Sequence of chain 12.A:
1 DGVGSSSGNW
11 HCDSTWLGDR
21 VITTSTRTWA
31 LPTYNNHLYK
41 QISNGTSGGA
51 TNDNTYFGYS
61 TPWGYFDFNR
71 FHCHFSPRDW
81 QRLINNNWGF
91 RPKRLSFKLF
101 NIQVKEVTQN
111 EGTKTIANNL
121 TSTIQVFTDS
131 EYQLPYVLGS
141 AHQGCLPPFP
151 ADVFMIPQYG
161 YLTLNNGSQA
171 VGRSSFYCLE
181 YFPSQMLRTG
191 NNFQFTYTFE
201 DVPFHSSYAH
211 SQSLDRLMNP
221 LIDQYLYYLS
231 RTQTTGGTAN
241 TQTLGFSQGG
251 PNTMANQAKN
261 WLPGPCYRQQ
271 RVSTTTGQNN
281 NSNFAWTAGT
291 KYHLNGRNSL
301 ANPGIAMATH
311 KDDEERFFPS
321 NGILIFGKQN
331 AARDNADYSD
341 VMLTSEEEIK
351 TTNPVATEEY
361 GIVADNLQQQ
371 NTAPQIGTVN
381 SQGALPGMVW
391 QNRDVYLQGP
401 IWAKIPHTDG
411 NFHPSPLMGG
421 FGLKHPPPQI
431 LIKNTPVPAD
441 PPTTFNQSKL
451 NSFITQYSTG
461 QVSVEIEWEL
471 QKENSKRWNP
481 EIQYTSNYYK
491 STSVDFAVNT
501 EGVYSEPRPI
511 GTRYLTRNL

Binding-site contacts:
Ligand atom N6 contacts residue GLY420 of chain 12.A at 3.7 Å.
Ligand atom N7 contacts residue ASN392 of chain 12.A at 4.2 Å.
Ligand atom N6 contacts residue SER415 of chain 12.A at 3.6 Å.
Ligand atom C4 contacts residue VAL202 of chain 12.A at 3.7 Å (hydrophobic).
Ligand atom N1 contacts residue GLY422 of chain 12.A at 3.0 Å (h-bond).
Ligand atom N4 contacts residue VAL202 of chain 12.A at 2.9 Å (h-bond).
Ligand atom N7 contacts residue HIS413 of chain 12.A at 4.1 Å.
Ligand atom C6 contacts residue SER415 of chain 12.A at 4.1 Å.
Ligand atom C6 contacts residue GLY422 of chain 12.A at 3.8 Å.
Ligand atom C5 contacts residue SER415 of chain 12.A at 4.1 Å.
Ligand atom N7 contacts residue PRO203 of chain 12.A at 4.2 Å.
Ligand atom OP2 contacts residue ASP409 of chain 37.A at 3.2 Å (salt-bridge).
Ligand atom C4 contacts residue PRO203 of chain 12.A at 4.1 Å (hydrophobic).
Ligand atom C2 contacts residue PRO203 of chain 12.A at 3.9 Å (hydrophobic).
Ligand atom C5 contacts residue ASP201 of chain 12.A at 4.1 Å.
Ligand atom C2 contacts residue GLY422 of chain 12.A at 3.3 Å.
Ligand atom C1' contacts residue PRO203 of chain 12.A at 4.1 Å (hydrophobic).
Ligand atom C4 contacts residue ASP201 of chain 12.A at 3.7 Å.
Ligand atom N4 contacts residue ASP201 of chain 12.A at 2.5 Å.
Ligand atom N1 contacts residue PRO203 of chain 12.A at 4.1 Å.
Ligand atom C2' contacts residue HIS413 of chain 12.A at 3.8 Å.
Ligand atom C2' contacts residue PRO203 of chain 12.A at 3.3 Å (hydrophobic).
Ligand atom N3 contacts residue ASP201 of chain 12.A at 4.1 Å.
Ligand atom C6 contacts residue VAL202 of chain 12.A at 4.2 Å (hydrophobic).
Ligand atom N1 contacts residue PRO203 of chain 12.A at 3.8 Å.
Ligand atom C5 contacts residue VAL202 of chain 12.A at 3.6 Å (hydrophobic).
Ligand atom C5 contacts residue ARG91 of chain 12.A at 4.1 Å.
Ligand atom C2' contacts residue PRO414 of chain 12.A at 3.8 Å (hydrophobic).
Ligand atom C2 contacts residue VAL202 of chain 12.A at 4.2 Å (hydrophobic).
Ligand atom N7 contacts residue SER415 of chain 12.A at 4.0 Å.
Ligand atom C8 contacts residue HIS413 of chain 12.A at 3.8 Å.
Ligand atom C4 contacts residue PRO203 of chain 12.A at 4.2 Å (hydrophobic).
Ligand atom N6 contacts residue GLY422 of chain 12.A at 3.4 Å (h-bond).
Ligand atom N1 contacts residue VAL202 of chain 12.A at 3.6 Å.
Ligand atom N3 contacts residue PRO414 of chain 12.A at 4.2 Å.
Ligand atom C5 contacts residue PRO203 of chain 12.A at 3.9 Å (hydrophobic).
Ligand atom C6 contacts residue PRO203 of chain 12.A at 4.0 Å (hydrophobic).
Ligand atom C6 contacts residue PRO203 of chain 12.A at 4.0 Å (hydrophobic).
Ligand atom N6 contacts residue PHE421 of chain 12.A at 3.9 Å.
Ligand atom C5 contacts residue PRO203 of chain 12.A at 4.0 Å (hydrophobic).

Sequence of chain 37.A:
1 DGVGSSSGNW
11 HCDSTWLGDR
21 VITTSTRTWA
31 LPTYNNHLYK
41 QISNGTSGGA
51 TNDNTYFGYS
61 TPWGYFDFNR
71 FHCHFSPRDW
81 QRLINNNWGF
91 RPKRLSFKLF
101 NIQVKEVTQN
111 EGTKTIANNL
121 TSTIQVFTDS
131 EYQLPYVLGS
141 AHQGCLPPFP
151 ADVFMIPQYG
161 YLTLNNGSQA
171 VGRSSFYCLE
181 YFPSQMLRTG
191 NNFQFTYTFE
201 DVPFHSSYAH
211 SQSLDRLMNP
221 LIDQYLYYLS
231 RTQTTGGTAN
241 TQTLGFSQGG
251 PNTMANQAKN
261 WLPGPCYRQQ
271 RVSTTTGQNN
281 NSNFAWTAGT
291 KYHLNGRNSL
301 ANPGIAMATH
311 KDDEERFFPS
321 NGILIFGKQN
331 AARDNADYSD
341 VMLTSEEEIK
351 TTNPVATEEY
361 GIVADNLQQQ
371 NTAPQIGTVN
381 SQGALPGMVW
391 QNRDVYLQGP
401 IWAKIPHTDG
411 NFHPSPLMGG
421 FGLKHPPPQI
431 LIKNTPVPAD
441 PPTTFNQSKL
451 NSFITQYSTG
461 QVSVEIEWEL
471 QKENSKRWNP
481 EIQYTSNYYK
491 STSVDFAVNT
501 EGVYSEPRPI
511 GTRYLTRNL

The small molecule below binds the protein below.
Small molecule (SMILES): Nc1ccn([C@H]2C[C@H](O[P](=O)(O)OC[C@H]3O[C@@H](n4cnc5c(N)ncnc54)C[C@@H]3O)[C@@H](COP(=O)(O)O)O2)c(=O)n1